Binding-site contacts:
Ligand atom C12 contacts residue ALA118 of chain 1.A at 3.5 Å (hydrophobic).
Ligand atom C19 contacts residue ILE190 of chain 1.A at 3.5 Å (hydrophobic).
Ligand atom C13 contacts residue ALA118 of chain 1.A at 3.6 Å (hydrophobic).
Ligand atom C17 contacts residue ALA270 of chain 1.A at 3.2 Å (hydrophobic).
Ligand atom C19 contacts residue TYR192 of chain 1.A at 3.8 Å (hydrophobic).
Ligand atom C5 contacts residue GLU123 of chain 1.A at 3.8 Å.
Ligand atom C9 contacts residue TYR269 of chain 1.A at 3.7 Å (hydrophobic).
Ligand atom C11 contacts residue THR119 of chain 1.A at 3.6 Å.
Ligand atom C14 contacts residue CYS188 of chain 1.A at 3.8 Å (hydrophobic).
Ligand atom C3 contacts residue GLU123 of chain 1.A at 4.0 Å.
Ligand atom C4 contacts residue TRP266 of chain 1.A at 3.7 Å (hydrophobic).
Ligand atom C20 contacts residue ALA293 of chain 1.A at 3.7 Å (hydrophobic).
Ligand atom C11 contacts residue CYS188 of chain 1.A at 3.9 Å (hydrophobic).
Ligand atom C15 contacts residue ALA293 of chain 1.A at 3.7 Å (hydrophobic).
Ligand atom C18 contacts residue GLY122 of chain 1.A at 3.6 Å.
Ligand atom C14 contacts residue GLU114 of chain 1.A at 3.6 Å.
Ligand atom C11 contacts residue TYR269 of chain 1.A at 3.9 Å (hydrophobic).
Ligand atom C14 contacts residue LYS297 of chain 1.A at 2.4 Å.
Ligand atom C12 contacts residue CYS188 of chain 1.A at 3.2 Å (hydrophobic).
Ligand atom C14 contacts residue ALA118 of chain 1.A at 3.8 Å (hydrophobic).
Ligand atom C20 contacts residue TRP266 of chain 1.A at 3.9 Å (hydrophobic).
Ligand atom C4 contacts residue PHE262 of chain 1.A at 3.6 Å (hydrophobic).
Ligand atom C6 contacts residue GLU123 of chain 1.A at 3.8 Å.
Ligand atom C9 contacts residue THR119 of chain 1.A at 3.6 Å.
Ligand atom C15 contacts residue GLU114 of chain 1.A at 3.9 Å.
Ligand atom C5 contacts residue TRP266 of chain 1.A at 3.8 Å (hydrophobic).
Ligand atom C2 contacts residue HIS212 of chain 1.A at 3.5 Å.
Ligand atom C2 contacts residue PHE213 of chain 1.A at 3.6 Å (hydrophobic).
Ligand atom C18 contacts residue TRP266 of chain 1.A at 3.6 Å (hydrophobic).
Ligand atom C8 contacts residue TYR269 of chain 1.A at 3.5 Å (hydrophobic).
Ligand atom C13 contacts residue LYS297 of chain 1.A at 3.6 Å.
Ligand atom C2 contacts residue GLU123 of chain 1.A at 3.7 Å.
Ligand atom C10 contacts residue TYR269 of chain 1.A at 3.8 Å (hydrophobic).
Ligand atom C19 contacts residue THR119 of chain 1.A at 3.2 Å.
Ligand atom C3 contacts residue HIS212 of chain 1.A at 3.9 Å.
Ligand atom C15 contacts residue LYS297 of chain 1.A at 1.4 Å.
Ligand atom C10 contacts residue THR119 of chain 1.A at 3.8 Å.
Ligand atom C15 contacts residue SER187 of chain 1.A at 3.4 Å.
Ligand atom C16 contacts residue MET208 of chain 1.A at 3.4 Å (hydrophobic).
Ligand atom C3 contacts residue PHE213 of chain 1.A at 3.4 Å (hydrophobic).

Sequence of chain 1.A:
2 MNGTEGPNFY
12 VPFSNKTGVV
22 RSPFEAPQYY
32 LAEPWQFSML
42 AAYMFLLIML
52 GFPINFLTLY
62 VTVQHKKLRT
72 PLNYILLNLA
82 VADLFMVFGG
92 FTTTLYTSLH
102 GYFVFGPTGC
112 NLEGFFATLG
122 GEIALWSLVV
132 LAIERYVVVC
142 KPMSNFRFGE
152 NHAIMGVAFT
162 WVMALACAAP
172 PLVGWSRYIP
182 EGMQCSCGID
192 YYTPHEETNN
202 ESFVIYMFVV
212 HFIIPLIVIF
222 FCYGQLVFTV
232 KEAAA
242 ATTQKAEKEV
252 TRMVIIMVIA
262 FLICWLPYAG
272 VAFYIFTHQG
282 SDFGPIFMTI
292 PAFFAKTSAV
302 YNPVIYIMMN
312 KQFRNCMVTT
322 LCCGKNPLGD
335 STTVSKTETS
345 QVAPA

The small molecule below binds the protein below.
Small molecule (SMILES): CC1=C(/C=C/C(C)=C/C=C/C(C)=C/C=O)C(C)(C)CCC1